Binding-site contacts:
Ligand atom O5 contacts residue THR238 of chain 1.C at 4.1 Å.
Ligand atom C4 contacts residue THR238 of chain 1.C at 4.0 Å.
Ligand atom O4 contacts residue GLU239 of chain 1.C at 4.2 Å.
Ligand atom O4 contacts residue THR238 of chain 1.C at 2.6 Å (h-bond).
Ligand atom C6 contacts residue GLU239 of chain 1.C at 3.3 Å.
Ligand atom O4 contacts residue ALA240 of chain 1.C at 4.0 Å.
Ligand atom C2 contacts residue THR238 of chain 1.C at 4.1 Å.
Ligand atom C6 contacts residue ALA240 of chain 1.C at 3.6 Å (hydrophobic).
Ligand atom O6 contacts residue GLU239 of chain 1.C at 3.7 Å.
Ligand atom C4 contacts residue ALA240 of chain 1.C at 4.3 Å (hydrophobic).

The small molecule below binds the protein below.
Small molecule (SMILES): OC[C@H]1O[C@@H](OC[C@H]2O[C@H](O[C@H]3CO[C@H](CO)[C@@H](O)[C@@H]3O)[C@@H](O)[C@@H](O)[C@@H]2O)[C@H](O)[C@@H](O)[C@H]1O

Sequence of chain 1.C:
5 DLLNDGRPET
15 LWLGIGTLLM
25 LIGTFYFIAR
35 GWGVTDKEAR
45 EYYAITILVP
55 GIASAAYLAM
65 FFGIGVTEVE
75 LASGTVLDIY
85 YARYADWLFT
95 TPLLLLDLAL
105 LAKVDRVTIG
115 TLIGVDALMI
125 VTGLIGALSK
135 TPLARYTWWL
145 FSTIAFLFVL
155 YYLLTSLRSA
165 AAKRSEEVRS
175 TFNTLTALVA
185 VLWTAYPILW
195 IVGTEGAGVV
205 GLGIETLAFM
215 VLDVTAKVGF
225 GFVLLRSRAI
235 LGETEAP